Sequence of chain 1.D:
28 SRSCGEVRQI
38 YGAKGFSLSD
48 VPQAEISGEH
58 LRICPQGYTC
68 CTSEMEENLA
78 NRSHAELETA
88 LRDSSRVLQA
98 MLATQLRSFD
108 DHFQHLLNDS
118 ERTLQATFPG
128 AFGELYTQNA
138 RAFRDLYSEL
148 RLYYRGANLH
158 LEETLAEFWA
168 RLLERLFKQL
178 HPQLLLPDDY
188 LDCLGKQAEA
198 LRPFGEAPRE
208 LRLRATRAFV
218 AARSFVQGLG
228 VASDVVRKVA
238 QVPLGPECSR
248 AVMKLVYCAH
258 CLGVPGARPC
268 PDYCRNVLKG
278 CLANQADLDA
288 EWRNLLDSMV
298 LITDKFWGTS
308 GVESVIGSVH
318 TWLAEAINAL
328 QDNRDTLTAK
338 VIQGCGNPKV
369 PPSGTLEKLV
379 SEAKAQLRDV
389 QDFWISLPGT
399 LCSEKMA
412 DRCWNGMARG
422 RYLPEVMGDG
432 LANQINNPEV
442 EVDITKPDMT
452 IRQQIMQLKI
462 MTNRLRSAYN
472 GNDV

A protein and the small-molecule ligand that binds it are described below.
Small molecule (SMILES): CC(=O)N[C@@H]1[C@@H](O)[C@H](O)[C@@H](CO)O[C@H]1O

Binding-site contacts:
Ligand atom O5 contacts residue ARG148 of chain 1.D at 4.0 Å.
Ligand atom C6 contacts residue ARG148 of chain 1.D at 4.5 Å.
Ligand atom O7 contacts residue HIS112 of chain 1.D at 3.5 Å.
Ligand atom N2 contacts residue GLN111 of chain 1.D at 4.0 Å.
Ligand atom C6 contacts residue ASN115 of chain 1.D at 4.3 Å.
Ligand atom C8 contacts residue HIS112 of chain 1.D at 3.3 Å.
Ligand atom O5 contacts residue ASN115 of chain 1.D at 2.3 Å (h-bond).
Ligand atom C1 contacts residue ASN115 of chain 1.D at 1.4 Å.
Ligand atom C1 contacts residue GLN111 of chain 1.D at 4.4 Å.
Ligand atom C7 contacts residue HIS112 of chain 1.D at 3.9 Å.
Ligand atom C4 contacts residue ASN115 of chain 1.D at 4.3 Å.
Ligand atom C3 contacts residue ASN115 of chain 1.D at 3.9 Å.
Ligand atom C5 contacts residue ARG148 of chain 1.D at 4.1 Å.
Ligand atom C2 contacts residue ASN115 of chain 1.D at 2.7 Å.
Ligand atom C8 contacts residue GLN111 of chain 1.D at 3.8 Å.
Ligand atom C5 contacts residue ASN115 of chain 1.D at 3.6 Å.
Ligand atom C7 contacts residue ASN115 of chain 1.D at 3.6 Å.
Ligand atom C7 contacts residue GLN111 of chain 1.D at 4.1 Å.
Ligand atom O6 contacts residue ARG148 of chain 1.D at 3.8 Å.
Ligand atom C8 contacts residue ASP108 of chain 1.D at 4.0 Å.
Ligand atom O7 contacts residue ASN115 of chain 1.D at 3.2 Å (h-bond).
Ligand atom N2 contacts residue ASN115 of chain 1.D at 3.4 Å (h-bond).